A small-molecule ligand and the protein it binds are described below.
Small molecule (SMILES): Nc1nc2c(ncn2[C@@H]2O[C@H](CO[P](=O)(O)C[P](=O)(O)OP(=O)(O)O)[C@@H](O)[C@H]2O)c(=O)[nH]1

Binding-site contacts:
Ligand atom O2' contacts residue ASN204 of chain 1.E at 2.3 Å (h-bond).
Ligand atom O5' contacts residue GLY140 of chain 1.E at 3.8 Å.
Ligand atom N3 contacts residue ASN204 of chain 1.E at 3.7 Å.
Ligand atom N1 contacts residue TYR222 of chain 1.E at 3.9 Å.
Ligand atom O3B contacts residue THR143 of chain 1.E at 2.4 Å (h-bond).
Ligand atom C5 contacts residue TYR222 of chain 1.E at 3.8 Å (hydrophobic).
Ligand atom C8 contacts residue LEU248 of chain 1.C at 3.7 Å (hydrophobic).
Ligand atom PB contacts residue THR143 of chain 1.E at 3.5 Å.
Ligand atom O3' contacts residue ASN204 of chain 1.E at 3.7 Å.
Ligand atom O6 contacts residue TYR222 of chain 1.E at 3.5 Å.
Ligand atom O1B contacts residue GLN11 of chain 1.E at 3.6 Å.
Ligand atom N7 contacts residue GLN11 of chain 1.E at 3.6 Å.
Ligand atom O3G contacts residue GLY141 of chain 1.E at 3.6 Å.
Ligand atom PG contacts residue ASN99 of chain 1.E at 3.8 Å.
Ligand atom O1B contacts residue GLY10 of chain 1.E at 3.7 Å.
Ligand atom C1' contacts residue ASN204 of chain 1.E at 3.7 Å.
Ligand atom O1B contacts residue THR143 of chain 1.E at 3.5 Å (h-bond).
Ligand atom PB contacts residue SER138 of chain 1.E at 3.9 Å.
Ligand atom C6 contacts residue TYR222 of chain 1.E at 3.5 Å (hydrophobic).
Ligand atom O1B contacts residue GLY144 of chain 1.E at 3.7 Å.
Ligand atom C2' contacts residue ASN204 of chain 1.E at 3.5 Å.
Ligand atom O3G contacts residue ASN99 of chain 1.E at 2.4 Å (h-bond).
Ligand atom C3A contacts residue GLY141 of chain 1.E at 3.4 Å.
Ligand atom O6 contacts residue GLN15 of chain 1.E at 3.6 Å.
Ligand atom O2' contacts residue TYR222 of chain 1.E at 3.6 Å (h-bond).
Ligand atom PG contacts residue THR143 of chain 1.E at 3.2 Å.
Ligand atom O1G contacts residue THR143 of chain 1.E at 2.8 Å (h-bond).
Ligand atom PB contacts residue GLN11 of chain 1.E at 3.9 Å.
Ligand atom O2B contacts residue CYS12 of chain 1.E at 3.7 Å.
Ligand atom N2 contacts residue ASN226 of chain 1.E at 3.2 Å (h-bond).
Ligand atom N1 contacts residue ASN226 of chain 1.E at 3.4 Å (h-bond).
Ligand atom O5' contacts residue SER138 of chain 1.E at 3.8 Å.
Ligand atom O2B contacts residue GLN11 of chain 1.E at 3.3 Å.
Ligand atom C2 contacts residue ASN226 of chain 1.E at 3.8 Å.
Ligand atom O1B contacts residue SER138 of chain 1.E at 3.2 Å (h-bond).
Ligand atom C3A contacts residue SER138 of chain 1.E at 3.3 Å.
Ligand atom O1A contacts residue CYS12 of chain 1.E at 3.6 Å.
Ligand atom O1A contacts residue SER138 of chain 1.E at 3.5 Å (h-bond).
Ligand atom O3G contacts residue GLY142 of chain 1.E at 3.9 Å.
Ligand atom PA contacts residue SER138 of chain 1.E at 3.8 Å.

Sequence of chain 1.E:
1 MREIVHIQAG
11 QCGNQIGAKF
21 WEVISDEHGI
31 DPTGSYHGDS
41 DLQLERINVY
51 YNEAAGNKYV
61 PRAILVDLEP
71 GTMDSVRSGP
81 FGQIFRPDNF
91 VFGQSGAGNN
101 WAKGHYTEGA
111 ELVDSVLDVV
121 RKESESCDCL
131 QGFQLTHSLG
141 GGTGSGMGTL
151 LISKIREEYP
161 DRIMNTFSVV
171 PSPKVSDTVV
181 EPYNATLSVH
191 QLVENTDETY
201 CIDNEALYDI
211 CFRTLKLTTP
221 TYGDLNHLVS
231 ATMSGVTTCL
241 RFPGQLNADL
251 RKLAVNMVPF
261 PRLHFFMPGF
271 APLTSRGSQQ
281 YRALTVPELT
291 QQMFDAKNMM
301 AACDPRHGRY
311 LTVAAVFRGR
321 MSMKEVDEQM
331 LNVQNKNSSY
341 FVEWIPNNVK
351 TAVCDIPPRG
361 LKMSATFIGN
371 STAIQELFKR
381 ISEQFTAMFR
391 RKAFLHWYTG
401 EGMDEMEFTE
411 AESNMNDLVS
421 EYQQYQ

Sequence of chain 1.C:
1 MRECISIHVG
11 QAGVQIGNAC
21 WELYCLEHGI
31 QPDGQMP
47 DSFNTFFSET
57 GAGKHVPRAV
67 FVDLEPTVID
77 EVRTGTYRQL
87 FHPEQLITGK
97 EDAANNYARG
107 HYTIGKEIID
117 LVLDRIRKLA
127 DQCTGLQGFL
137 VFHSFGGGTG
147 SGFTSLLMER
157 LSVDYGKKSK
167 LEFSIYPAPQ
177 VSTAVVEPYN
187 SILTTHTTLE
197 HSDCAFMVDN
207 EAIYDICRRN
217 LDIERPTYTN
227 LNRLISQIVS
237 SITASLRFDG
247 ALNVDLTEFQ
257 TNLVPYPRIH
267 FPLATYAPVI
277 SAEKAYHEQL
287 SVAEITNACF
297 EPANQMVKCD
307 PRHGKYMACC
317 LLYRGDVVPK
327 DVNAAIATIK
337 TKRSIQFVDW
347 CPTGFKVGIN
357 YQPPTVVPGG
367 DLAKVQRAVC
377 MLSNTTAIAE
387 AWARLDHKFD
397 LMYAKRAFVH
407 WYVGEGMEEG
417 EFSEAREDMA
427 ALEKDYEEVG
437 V